Binding-site contacts:
Ligand atom SG contacts residue GLU63 of chain 1.A at 3.3 Å (salt-bridge).
Ligand atom OXT contacts residue LYS146 of chain 1.A at 3.3 Å (salt-bridge).
Ligand atom N contacts residue GLN70 of chain 1.A at 3.0 Å (h-bond).
Ligand atom O contacts residue THR143 of chain 1.A at 2.8 Å (h-bond).
Ligand atom CE contacts residue PHE116 of chain 1.A at 3.4 Å (hydrophobic).
Ligand atom CE contacts residue LYS66 of chain 1.A at 3.3 Å.
Ligand atom SD contacts residue GLN97 of chain 1.A at 3.2 Å (h-bond).
Ligand atom O contacts residue TYR7 of chain 1.A at 3.3 Å.
Ligand atom CA contacts residue TRP73 of chain 1.A at 3.4 Å (hydrophobic).
Ligand atom O contacts residue TRP147 of chain 1.A at 2.9 Å (h-bond).
Ligand atom N contacts residue TYR171 of chain 1.A at 2.7 Å (h-bond).
Ligand atom NH2 contacts residue HIS155 of chain 1.A at 3.2 Å.
Ligand atom N contacts residue SER77 of chain 1.A at 3.1 Å (h-bond).
Ligand atom OG1 contacts residue TYR156 of chain 1.A at 3.3 Å (h-bond).
Ligand atom N contacts residue TYR7 of chain 1.A at 3.5 Å (h-bond).
Ligand atom N contacts residue TYR159 of chain 1.A at 3.5 Å (h-bond).
Ligand atom O contacts residue TRP73 of chain 1.A at 3.0 Å (h-bond).
Ligand atom OXT contacts residue ASN80 of chain 1.A at 2.9 Å (h-bond).
Ligand atom O contacts residue GLN70 of chain 1.A at 3.5 Å (h-bond).
Ligand atom C contacts residue TYR84 of chain 1.A at 3.4 Å (hydrophobic).
Ligand atom O contacts residue TRP147 of chain 1.A at 3.4 Å (h-bond).
Ligand atom OXT contacts residue TYR84 of chain 1.A at 3.3 Å (h-bond).
Ligand atom O contacts residue TYR159 of chain 1.A at 2.5 Å (h-bond).
Ligand atom N contacts residue TRP73 of chain 1.A at 3.5 Å (h-bond).
Ligand atom O contacts residue HIS155 of chain 1.A at 2.9 Å (h-bond).
Ligand atom O contacts residue TYR84 of chain 1.A at 2.6 Å (h-bond).
Ligand atom C contacts residue TRP73 of chain 1.A at 3.4 Å (hydrophobic).
Ligand atom O contacts residue LYS66 of chain 1.A at 3.0 Å (salt-bridge).
Ligand atom CG contacts residue GLN70 of chain 1.A at 3.2 Å.
Ligand atom CG contacts residue SER77 of chain 1.A at 3.5 Å.
Ligand atom O contacts residue TRP73 of chain 1.A at 3.1 Å (h-bond).
Ligand atom CE contacts residue GLN97 of chain 1.A at 3.3 Å.
Ligand atom CA contacts residue TYR156 of chain 1.A at 3.3 Å (hydrophobic).
Ligand atom CG contacts residue SER99 of chain 1.A at 3.3 Å.
Ligand atom CB contacts residue TRP73 of chain 1.A at 3.4 Å (hydrophobic).
Ligand atom C contacts residue TYR7 of chain 1.A at 3.5 Å (hydrophobic).
Ligand atom N contacts residue GLU63 of chain 1.A at 3.1 Å (salt-bridge).
Ligand atom N contacts residue TYR156 of chain 1.A at 2.9 Å (h-bond).
Ligand atom N contacts residue TYR7 of chain 1.A at 3.1 Å (h-bond).
Ligand atom CE contacts residue GLU163 of chain 1.A at 3.2 Å.

The small molecule below binds the protein below.
Small molecule (SMILES): CSCC[C@H](NC(=O)[C@@H](NC(=O)[C@H](C)NC(=O)[C@@H](NC(=O)[C@H](CCSC)NC(=O)[C@H](CCCN=C(N)N)NC(=O)[C@@H]1CCCN1C(=O)[C@H](CS)NC(=O)[C@@H](N)CCSC)[C@@H](C)O)C(C)C)C(=O)O

Sequence of chain 1.A:
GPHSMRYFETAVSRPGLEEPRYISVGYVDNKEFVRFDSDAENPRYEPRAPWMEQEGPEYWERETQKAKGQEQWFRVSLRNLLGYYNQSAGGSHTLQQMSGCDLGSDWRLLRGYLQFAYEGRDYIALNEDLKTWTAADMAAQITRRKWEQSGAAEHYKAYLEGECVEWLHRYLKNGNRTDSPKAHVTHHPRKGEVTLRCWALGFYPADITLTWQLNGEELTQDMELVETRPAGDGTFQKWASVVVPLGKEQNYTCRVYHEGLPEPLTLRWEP